Sequence of chain 1.B:
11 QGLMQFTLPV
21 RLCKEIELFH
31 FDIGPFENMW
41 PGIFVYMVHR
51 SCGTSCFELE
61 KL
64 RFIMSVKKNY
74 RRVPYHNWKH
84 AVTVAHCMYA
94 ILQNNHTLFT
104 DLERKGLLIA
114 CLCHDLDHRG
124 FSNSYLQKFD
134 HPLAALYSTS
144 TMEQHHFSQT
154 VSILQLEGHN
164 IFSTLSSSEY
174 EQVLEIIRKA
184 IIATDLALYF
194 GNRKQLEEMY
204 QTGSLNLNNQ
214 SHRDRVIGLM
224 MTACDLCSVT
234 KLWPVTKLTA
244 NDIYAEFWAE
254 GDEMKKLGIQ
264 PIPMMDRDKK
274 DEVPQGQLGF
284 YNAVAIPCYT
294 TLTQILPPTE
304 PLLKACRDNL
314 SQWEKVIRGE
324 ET

Binding-site contacts:
Ligand atom C13 contacts residue PHE283 of chain 1.B at 3.7 Å (hydrophobic).
Ligand atom N16 contacts residue PHE283 of chain 1.B at 3.7 Å.
Ligand atom C10 contacts residue GLY279 of chain 1.B at 3.7 Å.
Ligand atom C21 contacts residue VAL232 of chain 1.B at 3.8 Å (hydrophobic).
Ligand atom C23 contacts residue GLU275 of chain 1.B at 3.8 Å.
Ligand atom C11 contacts residue TYR247 of chain 1.B at 3.8 Å (hydrophobic).
Ligand atom C11 contacts residue PHE250 of chain 1.B at 3.8 Å (hydrophobic).
Ligand atom N5 contacts residue GLY279 of chain 1.B at 3.7 Å.
Ligand atom N18 contacts residue PHE250 of chain 1.B at 3.6 Å.
Ligand atom C4 contacts residue GLY279 of chain 1.B at 3.5 Å.
Ligand atom C3 contacts residue PHE250 of chain 1.B at 3.8 Å (hydrophobic).
Ligand atom N8 contacts residue GLY279 of chain 1.B at 3.7 Å.
Ligand atom C10 contacts residue PHE283 of chain 1.B at 3.6 Å (hydrophobic).
Ligand atom C10 contacts residue TYR247 of chain 1.B at 3.6 Å (hydrophobic).
Ligand atom C6 contacts residue MET267 of chain 1.B at 3.7 Å (hydrophobic).
Ligand atom C6 contacts residue TYR247 of chain 1.B at 3.7 Å (hydrophobic).
Ligand atom C1 contacts residue PRO266 of chain 1.B at 3.8 Å (hydrophobic).
Ligand atom O25 contacts residue MET267 of chain 1.B at 3.6 Å.
Ligand atom C15 contacts residue ILE246 of chain 1.B at 3.6 Å (hydrophobic).
Ligand atom C10 contacts residue GLN280 of chain 1.B at 3.7 Å.
Ligand atom N5 contacts residue TYR247 of chain 1.B at 2.6 Å (h-bond).
Ligand atom C13 contacts residue LEU229 of chain 1.B at 3.5 Å (hydrophobic).
Ligand atom C6 contacts residue GLY279 of chain 1.B at 3.5 Å.
Ligand atom N2 contacts residue GLY279 of chain 1.B at 3.7 Å.
Ligand atom C17 contacts residue PHE283 of chain 1.B at 3.5 Å (hydrophobic).
Ligand atom C4 contacts residue TYR247 of chain 1.B at 3.5 Å (hydrophobic).
Ligand atom C21 contacts residue ILE246 of chain 1.B at 3.7 Å (hydrophobic).
Ligand atom C23 contacts residue LYS272 of chain 1.B at 3.5 Å.
Ligand atom C7 contacts residue MET267 of chain 1.B at 3.7 Å (hydrophobic).
Ligand atom C15 contacts residue PHE283 of chain 1.B at 3.6 Å (hydrophobic).
Ligand atom C11 contacts residue MET267 of chain 1.B at 3.7 Å (hydrophobic).
Ligand atom O25 contacts residue PRO266 of chain 1.B at 3.4 Å.
Ligand atom C24 contacts residue MET267 of chain 1.B at 3.8 Å (hydrophobic).
Ligand atom N2 contacts residue MET267 of chain 1.B at 3.6 Å.
Ligand atom C14 contacts residue PHE283 of chain 1.B at 3.4 Å (hydrophobic).
Ligand atom N12 contacts residue ILE246 of chain 1.B at 3.5 Å.
Ligand atom N18 contacts residue PHE283 of chain 1.B at 3.7 Å.
Ligand atom C21 contacts residue GLN280 of chain 1.B at 3.4 Å.
Ligand atom C22 contacts residue TYR247 of chain 1.B at 3.5 Å (hydrophobic).
Ligand atom N19 contacts residue GLN280 of chain 1.B at 3.1 Å (h-bond).

The small molecule below binds the protein below.
Small molecule (SMILES): Cc1cnc(C)n2nc(CCc3nc(N4CCCC4=O)cn3C)nc12